Binding-site contacts:
Ligand atom NAM contacts residue GLU266 of chain 3.B at 3.1 Å (salt-bridge).
Ligand atom OAE contacts residue HIS128 of chain 3.B at 2.9 Å.
Ligand atom CAH contacts residue ARG254 of chain 3.B at 3.6 Å.
Ligand atom CAO contacts residue ARG254 of chain 3.B at 3.4 Å.
Ligand atom CAJ contacts residue ARG254 of chain 3.B at 3.5 Å.
Ligand atom CAA contacts residue GLU266 of chain 3.B at 3.5 Å.
Ligand atom CAS contacts residue GLU266 of chain 3.B at 3.3 Å.
Ligand atom NAM contacts residue ASP224 of chain 3.B at 2.6 Å (salt-bridge).
Ligand atom CAG contacts residue THR264 of chain 3.B at 3.3 Å.
Ligand atom NAL contacts residue GLU266 of chain 3.B at 3.5 Å (salt-bridge).
Ligand atom CAR contacts residue ARG254 of chain 3.B at 3.4 Å.
Ligand atom OAE contacts residue GLU66 of chain 3.B at 2.7 Å (salt-bridge).
Ligand atom CAP contacts residue ARG254 of chain 3.B at 3.3 Å.
Ligand atom CAQ contacts residue ARG254 of chain 3.B at 3.5 Å.
Ligand atom CAF contacts residue ASN270 of chain 3.B at 3.1 Å.
Ligand atom NAM contacts residue ARG254 of chain 3.B at 3.7 Å.
Ligand atom OAC contacts residue HIS34 of chain 3.B at 2.7 Å (h-bond).
Ligand atom CAV contacts residue HIS129 of chain 3.B at 3.3 Å.
Ligand atom OAB contacts residue ASP224 of chain 3.B at 3.0 Å (salt-bridge).
Ligand atom CAK contacts residue ASP224 of chain 3.B at 3.2 Å.
Ligand atom OAD contacts residue TRP67 of chain 3.B at 2.7 Å (h-bond).
Ligand atom NAL contacts residue ARG254 of chain 3.B at 3.5 Å (salt-bridge).
Ligand atom NAL contacts residue ASP224 of chain 3.B at 3.5 Å (salt-bridge).
Ligand atom CAG contacts residue ASN270 of chain 3.B at 3.0 Å.
Ligand atom CAA contacts residue PHE290 of chain 3.B at 3.6 Å (hydrophobic).
Ligand atom OAE contacts residue TRP67 of chain 3.B at 3.2 Å (h-bond).
Ligand atom CAW contacts residue GLU66 of chain 3.B at 3.3 Å.
Ligand atom OAN contacts residue ARG254 of chain 3.B at 3.5 Å.
Ligand atom OAB contacts residue MET225 of chain 3.B at 3.2 Å (h-bond).
Ligand atom CAJ contacts residue GLU266 of chain 3.B at 3.5 Å.
Ligand atom CAW contacts residue TYR64 of chain 3.B at 3.6 Å (hydrophobic).
Ligand atom OAC contacts residue HIS128 of chain 3.B at 2.9 Å (h-bond).
Ligand atom OAC contacts residue ASP224 of chain 3.B at 3.4 Å (salt-bridge).
Ligand atom CAU contacts residue HIS34 of chain 3.B at 3.4 Å.
Ligand atom OAD contacts residue HIS129 of chain 3.B at 2.7 Å (h-bond).
Ligand atom CAV contacts residue ASP224 of chain 3.B at 3.5 Å.
Ligand atom CAT contacts residue ASP224 of chain 3.B at 3.2 Å.
Ligand atom OAC contacts residue TYR171 of chain 3.B at 3.3 Å (h-bond).
Ligand atom CAO contacts residue ASP224 of chain 3.B at 3.3 Å.
Ligand atom CAT contacts residue GLU266 of chain 3.B at 3.5 Å.

The protein below binds the small molecule below.
Small molecule (SMILES): C[C@@H]1N[C@H](CNC(=O)c2cc3ccccc3o2)[C@@H](O)[C@H](O)[C@@H]1O

Sequence of chain 3.B:
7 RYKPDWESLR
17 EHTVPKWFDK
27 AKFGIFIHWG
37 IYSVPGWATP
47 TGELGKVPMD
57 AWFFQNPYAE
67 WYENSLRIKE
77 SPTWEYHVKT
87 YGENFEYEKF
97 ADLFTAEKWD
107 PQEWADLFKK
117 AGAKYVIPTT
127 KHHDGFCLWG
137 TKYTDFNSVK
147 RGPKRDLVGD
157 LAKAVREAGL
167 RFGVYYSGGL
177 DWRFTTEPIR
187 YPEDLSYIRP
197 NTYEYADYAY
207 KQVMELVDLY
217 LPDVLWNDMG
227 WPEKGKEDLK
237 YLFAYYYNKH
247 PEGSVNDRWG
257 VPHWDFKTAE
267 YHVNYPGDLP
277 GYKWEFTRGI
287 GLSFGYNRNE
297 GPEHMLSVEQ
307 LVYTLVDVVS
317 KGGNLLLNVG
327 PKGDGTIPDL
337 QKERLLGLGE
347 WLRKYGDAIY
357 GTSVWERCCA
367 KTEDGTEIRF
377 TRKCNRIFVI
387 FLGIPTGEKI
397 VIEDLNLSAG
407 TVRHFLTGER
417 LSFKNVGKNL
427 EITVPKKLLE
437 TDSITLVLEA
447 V